Sequence of chain 50.B:
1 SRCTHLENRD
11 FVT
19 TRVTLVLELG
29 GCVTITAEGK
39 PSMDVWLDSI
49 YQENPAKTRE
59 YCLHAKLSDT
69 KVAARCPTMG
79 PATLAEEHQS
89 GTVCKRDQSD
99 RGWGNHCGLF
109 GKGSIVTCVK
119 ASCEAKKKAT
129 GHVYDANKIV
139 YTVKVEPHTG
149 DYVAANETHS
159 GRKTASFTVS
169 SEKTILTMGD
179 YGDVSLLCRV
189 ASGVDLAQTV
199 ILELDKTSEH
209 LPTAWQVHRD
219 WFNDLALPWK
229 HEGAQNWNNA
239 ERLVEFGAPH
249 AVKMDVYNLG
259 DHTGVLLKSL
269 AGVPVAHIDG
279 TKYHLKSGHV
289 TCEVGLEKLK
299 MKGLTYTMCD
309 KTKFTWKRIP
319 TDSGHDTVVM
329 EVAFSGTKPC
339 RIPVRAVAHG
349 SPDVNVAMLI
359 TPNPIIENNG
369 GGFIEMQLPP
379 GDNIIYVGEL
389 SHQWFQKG

Sequence of chain 37.B:
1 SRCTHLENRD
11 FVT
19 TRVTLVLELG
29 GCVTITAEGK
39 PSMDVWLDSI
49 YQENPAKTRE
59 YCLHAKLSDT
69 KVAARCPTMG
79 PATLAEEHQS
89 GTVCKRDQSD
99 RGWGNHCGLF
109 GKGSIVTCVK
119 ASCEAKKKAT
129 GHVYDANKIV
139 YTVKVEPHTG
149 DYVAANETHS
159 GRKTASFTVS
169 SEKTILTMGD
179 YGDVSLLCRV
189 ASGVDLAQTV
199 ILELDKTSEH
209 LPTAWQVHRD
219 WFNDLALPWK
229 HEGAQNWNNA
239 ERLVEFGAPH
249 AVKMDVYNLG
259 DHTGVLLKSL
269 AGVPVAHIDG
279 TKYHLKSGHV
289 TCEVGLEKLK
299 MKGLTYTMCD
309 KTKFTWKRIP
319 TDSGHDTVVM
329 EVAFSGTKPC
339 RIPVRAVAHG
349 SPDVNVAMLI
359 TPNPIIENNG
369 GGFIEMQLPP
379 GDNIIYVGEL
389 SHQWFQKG

A small-molecule ligand and the protein it binds are described below.
Small molecule (SMILES): CC(=O)N[C@@H]1[C@@H](O)[C@H](O)[C@@H](CO)O[C@H]1O

Binding-site contacts:
Ligand atom O7 contacts residue GLU155 of chain 37.B at 3.8 Å.
Ligand atom C5 contacts residue ASN154 of chain 37.B at 3.7 Å.
Ligand atom O7 contacts residue ASN154 of chain 37.B at 3.1 Å (h-bond).
Ligand atom C5 contacts residue HIS104 of chain 50.B at 3.3 Å.
Ligand atom C1 contacts residue ASN154 of chain 37.B at 1.4 Å.
Ligand atom C4 contacts residue ASN154 of chain 37.B at 4.2 Å.
Ligand atom N2 contacts residue ASN154 of chain 37.B at 2.9 Å (h-bond).
Ligand atom O7 contacts residue HIS104 of chain 50.B at 4.2 Å.
Ligand atom C8 contacts residue ASN154 of chain 37.B at 3.8 Å.
Ligand atom C2 contacts residue HIS104 of chain 50.B at 4.4 Å.
Ligand atom C8 contacts residue GLU155 of chain 37.B at 3.8 Å.
Ligand atom O5 contacts residue ASN154 of chain 37.B at 2.4 Å (h-bond).
Ligand atom C2 contacts residue ASN154 of chain 37.B at 2.4 Å.
Ligand atom O6 contacts residue HIS104 of chain 50.B at 2.9 Å.
Ligand atom C3 contacts residue ASN154 of chain 37.B at 3.8 Å.
Ligand atom C6 contacts residue HIS104 of chain 50.B at 3.7 Å.
Ligand atom C7 contacts residue ASN154 of chain 37.B at 3.3 Å.
Ligand atom O5 contacts residue HIS104 of chain 50.B at 3.2 Å (h-bond).
Ligand atom C7 contacts residue GLU155 of chain 37.B at 4.1 Å.
Ligand atom C1 contacts residue HIS104 of chain 50.B at 3.2 Å.